Sequence of chain 1.C:
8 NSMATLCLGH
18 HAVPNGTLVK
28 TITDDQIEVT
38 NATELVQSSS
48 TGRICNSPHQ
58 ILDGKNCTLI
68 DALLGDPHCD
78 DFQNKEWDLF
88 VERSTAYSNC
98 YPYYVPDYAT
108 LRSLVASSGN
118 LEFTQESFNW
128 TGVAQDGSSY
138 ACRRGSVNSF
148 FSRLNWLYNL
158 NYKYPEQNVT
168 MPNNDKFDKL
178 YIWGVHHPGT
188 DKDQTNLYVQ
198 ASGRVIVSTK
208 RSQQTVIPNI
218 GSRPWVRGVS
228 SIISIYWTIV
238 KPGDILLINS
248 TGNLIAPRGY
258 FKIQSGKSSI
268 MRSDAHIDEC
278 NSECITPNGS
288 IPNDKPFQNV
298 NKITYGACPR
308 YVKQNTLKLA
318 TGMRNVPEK

The protein below binds the small molecule below.
Small molecule (SMILES): CC(=O)N[C@H]1[C@H](O[C@H]2[C@H](O)[C@@H](NC(C)=O)CO[C@@H]2CO)O[C@H](CO)[C@@H](O[C@H]2O[C@H](CO[C@H]3O[C@H](CO[C@H]4O[C@H](CO)[C@@H](O)[C@H](O)[C@@H]4O)[C@@H](O)[C@H](O)[C@@H]3O)[C@@H](O)[C@H](O[C@H]3O[C@H](CO)[C@@H](O)[C@H](O)[C@@H]3O[C@H]3O[C@H](CO)[C@@H](O)[C@H](O)[C@@H]3O)[C@@H]2O)[C@@H]1O

Sequence of chain 1.E:
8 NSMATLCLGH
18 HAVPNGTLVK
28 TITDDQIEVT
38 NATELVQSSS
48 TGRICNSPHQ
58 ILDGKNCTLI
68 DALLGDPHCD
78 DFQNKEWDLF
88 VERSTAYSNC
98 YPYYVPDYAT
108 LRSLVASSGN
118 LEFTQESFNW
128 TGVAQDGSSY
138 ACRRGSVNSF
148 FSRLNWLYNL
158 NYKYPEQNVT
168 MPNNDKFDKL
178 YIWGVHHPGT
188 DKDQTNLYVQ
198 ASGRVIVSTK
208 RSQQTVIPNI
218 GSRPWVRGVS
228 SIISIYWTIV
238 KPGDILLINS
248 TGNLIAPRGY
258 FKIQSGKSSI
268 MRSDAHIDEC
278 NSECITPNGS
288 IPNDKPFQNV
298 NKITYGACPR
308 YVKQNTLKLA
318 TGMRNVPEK

Binding-site contacts:
Ligand atom C4 contacts residue TRP222 of chain 1.E at 4.3 Å (hydrophobic).
Ligand atom C8 contacts residue NAG2 of chain 1.R at 4.3 Å.
Ligand atom N2 contacts residue SER219 of chain 1.E at 3.4 Å (h-bond).
Ligand atom C8 contacts residue THR187 of chain 1.E at 4.4 Å.
Ligand atom C7 contacts residue NAG1 of chain 1.R at 4.0 Å.
Ligand atom C3 contacts residue TRP222 of chain 1.E at 4.4 Å (hydrophobic).
Ligand atom C5 contacts residue ASN165 of chain 1.C at 3.7 Å.
Ligand atom C4 contacts residue TRP222 of chain 1.E at 4.1 Å (hydrophobic).
Ligand atom O6 contacts residue TRP222 of chain 1.E at 3.7 Å.
Ligand atom N2 contacts residue NAG1 of chain 1.R at 4.1 Å.
Ligand atom O3 contacts residue TRP222 of chain 1.E at 4.0 Å.
Ligand atom C3 contacts residue TRP222 of chain 1.E at 4.2 Å (hydrophobic).
Ligand atom C6 contacts residue THR167 of chain 1.C at 4.2 Å.
Ligand atom O6 contacts residue THR167 of chain 1.C at 3.8 Å.
Ligand atom C3 contacts residue ASN165 of chain 1.C at 3.8 Å.
Ligand atom N2 contacts residue TRP222 of chain 1.E at 4.3 Å.
Ligand atom C2 contacts residue ASN165 of chain 1.C at 2.5 Å.
Ligand atom O7 contacts residue PRO221 of chain 1.E at 3.9 Å.
Ligand atom O5 contacts residue LEU244 of chain 1.C at 4.5 Å.
Ligand atom C7 contacts residue ASN165 of chain 1.C at 3.9 Å.
Ligand atom C8 contacts residue NAG1 of chain 1.R at 3.6 Å.
Ligand atom C5 contacts residue LEU244 of chain 1.C at 4.4 Å (hydrophobic).
Ligand atom O4 contacts residue TRP222 of chain 1.E at 3.6 Å.
Ligand atom C2 contacts residue TRP222 of chain 1.E at 4.0 Å (hydrophobic).
Ligand atom C4 contacts residue ASN165 of chain 1.C at 4.2 Å.
Ligand atom O7 contacts residue ARG220 of chain 1.E at 4.2 Å.
Ligand atom N2 contacts residue ASN165 of chain 1.C at 2.9 Å (h-bond).
Ligand atom C7 contacts residue SER219 of chain 1.E at 3.9 Å.
Ligand atom C3 contacts residue SER219 of chain 1.E at 4.4 Å.
Ligand atom C8 contacts residue THR167 of chain 1.C at 4.1 Å.
Ligand atom O5 contacts residue ASN165 of chain 1.C at 2.4 Å (h-bond).
Ligand atom C8 contacts residue ILE242 of chain 1.C at 4.2 Å (hydrophobic).
Ligand atom C5 contacts residue TRP222 of chain 1.E at 4.2 Å (hydrophobic).
Ligand atom C7 contacts residue TRP222 of chain 1.E at 4.0 Å (hydrophobic).
Ligand atom C2 contacts residue TRP222 of chain 1.E at 3.9 Å (hydrophobic).
Ligand atom C1 contacts residue ASN165 of chain 1.C at 1.4 Å.
Ligand atom O7 contacts residue ASN165 of chain 1.C at 4.4 Å.
Ligand atom C2 contacts residue SER219 of chain 1.E at 4.3 Å.
Ligand atom O7 contacts residue TRP222 of chain 1.E at 3.0 Å (h-bond).
Ligand atom C8 contacts residue SER219 of chain 1.E at 3.6 Å.